Binding-site contacts:
Ligand atom C9 contacts residue ILE184 of chain 1.B at 3.8 Å (hydrophobic).
Ligand atom C1 contacts residue GLU100 of chain 1.B at 4.2 Å.
Ligand atom C0 contacts residue ILE188 of chain 1.B at 4.5 Å (hydrophobic).
Ligand atom C0 contacts residue GLU100 of chain 1.B at 4.4 Å.
Ligand atom C9 contacts residue ILE188 of chain 1.B at 3.8 Å (hydrophobic).
Ligand atom C1 contacts residue ILE184 of chain 1.B at 4.4 Å (hydrophobic).
Ligand atom C15 contacts residue ILE184 of chain 1.B at 4.2 Å (hydrophobic).
Ligand atom C21 contacts residue ILE188 of chain 1.B at 4.5 Å (hydrophobic).
Ligand atom C27 contacts residue ILE188 of chain 1.B at 3.9 Å (hydrophobic).
Ligand atom C18 contacts residue ILE188 of chain 1.B at 4.1 Å (hydrophobic).
Ligand atom C0 contacts residue PRO189 of chain 1.B at 4.1 Å (hydrophobic).
Ligand atom C12 contacts residue ILE188 of chain 1.B at 4.5 Å (hydrophobic).
Ligand atom C9 contacts residue PRO189 of chain 1.B at 4.4 Å (hydrophobic).
Ligand atom C21 contacts residue ILE184 of chain 1.B at 4.4 Å (hydrophobic).
Ligand atom C15 contacts residue ILE188 of chain 1.B at 3.9 Å (hydrophobic).

Sequence of chain 1.B:
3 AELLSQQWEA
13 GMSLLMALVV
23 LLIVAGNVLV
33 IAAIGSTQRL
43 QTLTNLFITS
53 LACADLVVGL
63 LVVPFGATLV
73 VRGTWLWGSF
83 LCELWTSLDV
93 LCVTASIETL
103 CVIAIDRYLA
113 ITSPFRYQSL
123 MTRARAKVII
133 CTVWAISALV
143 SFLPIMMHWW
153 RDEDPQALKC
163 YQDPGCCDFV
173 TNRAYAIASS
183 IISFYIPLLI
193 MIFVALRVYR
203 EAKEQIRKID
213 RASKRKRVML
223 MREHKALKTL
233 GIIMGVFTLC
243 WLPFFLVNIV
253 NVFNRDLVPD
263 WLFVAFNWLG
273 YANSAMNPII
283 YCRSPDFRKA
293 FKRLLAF

The small molecule below binds the protein below.
Small molecule (SMILES): CCCCCCCCCC(=O)N(CCO)C[C@@H](O)[C@@H](O)[C@@H](O)[C@@H](O)CO